Sequence of chain 1.F:
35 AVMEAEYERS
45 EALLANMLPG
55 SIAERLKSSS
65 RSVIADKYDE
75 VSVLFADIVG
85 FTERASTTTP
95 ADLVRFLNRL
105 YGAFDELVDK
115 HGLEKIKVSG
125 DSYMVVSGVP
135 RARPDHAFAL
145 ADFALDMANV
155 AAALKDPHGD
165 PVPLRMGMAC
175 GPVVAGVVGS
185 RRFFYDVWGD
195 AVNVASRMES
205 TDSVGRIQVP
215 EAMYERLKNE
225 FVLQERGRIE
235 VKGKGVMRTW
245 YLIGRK

Sequence of chain 1.E:
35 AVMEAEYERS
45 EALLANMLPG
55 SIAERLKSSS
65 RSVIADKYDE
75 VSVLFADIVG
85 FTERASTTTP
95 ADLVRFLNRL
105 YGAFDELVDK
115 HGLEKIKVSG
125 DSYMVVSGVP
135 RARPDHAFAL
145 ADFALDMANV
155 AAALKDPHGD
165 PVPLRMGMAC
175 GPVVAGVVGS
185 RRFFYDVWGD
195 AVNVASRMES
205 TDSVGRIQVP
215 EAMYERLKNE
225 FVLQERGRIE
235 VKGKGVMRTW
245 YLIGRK

A small-molecule ligand and the protein it binds are described below.
Small molecule (SMILES): CNc1ccccc1C(=O)O[C@H]1[C@@H](O)[C@H](n2cnc3c(=O)[nH]c(N)nc32)O[C@@H]1CO[P](=O)(O)O[P](=O)(O)OP(=O)(O)O

Binding-site contacts:
Ligand atom PA contacts residue MN1 of chain 1.KA at 3.5 Å.
Ligand atom O2A contacts residue MN1 of chain 1.KA at 2.2 Å.
Ligand atom PB contacts residue PHE85 of chain 1.F at 3.5 Å.
Ligand atom O2B contacts residue THR86 of chain 1.F at 2.4 Å (h-bond).
Ligand atom C8 contacts residue VAL191 of chain 1.E at 3.6 Å (hydrophobic).
Ligand atom O2' contacts residue ASN197 of chain 1.E at 3.6 Å (h-bond).
Ligand atom O2A contacts residue ASP125 of chain 1.F at 2.4 Å (salt-bridge).
Ligand atom CA5 contacts residue LEU97 of chain 1.F at 3.5 Å (hydrophobic).
Ligand atom PA contacts residue MN1 of chain 1.LA at 3.5 Å.
Ligand atom O3G contacts residue GLY84 of chain 1.F at 3.0 Å (h-bond).
Ligand atom O3B contacts residue ASP125 of chain 1.F at 3.1 Å (salt-bridge).
Ligand atom PB contacts residue THR86 of chain 1.F at 3.3 Å.
Ligand atom CA4 contacts residue PRO94 of chain 1.F at 3.5 Å (hydrophobic).
Ligand atom CA3 contacts residue TRP192 of chain 1.E at 3.4 Å (hydrophobic).
Ligand atom O3G contacts residue ARG169 of chain 1.F at 2.4 Å (salt-bridge).
Ligand atom O2G contacts residue ASP81 of chain 1.F at 3.0 Å (salt-bridge).
Ligand atom PG contacts residue ARG169 of chain 1.F at 3.1 Å.
Ligand atom O1A contacts residue THR86 of chain 1.F at 3.1 Å (h-bond).
Ligand atom O1G contacts residue ARG169 of chain 1.F at 3.3 Å (salt-bridge).
Ligand atom O3B contacts residue GLY84 of chain 1.F at 3.5 Å (h-bond).
Ligand atom O2G contacts residue MN1 of chain 1.KA at 2.1 Å.
Ligand atom N7 contacts residue LYS121 of chain 1.E at 2.8 Å (salt-bridge).
Ligand atom O2' contacts residue GLY193 of chain 1.E at 3.2 Å (h-bond).
Ligand atom O3B contacts residue PHE85 of chain 1.F at 2.7 Å (h-bond).
Ligand atom O2G contacts residue ARG169 of chain 1.F at 3.2 Å (salt-bridge).
Ligand atom O2A contacts residue MN1 of chain 1.LA at 3.4 Å.
Ligand atom O3A contacts residue MN1 of chain 1.LA at 2.8 Å.
Ligand atom CA2 contacts residue TRP192 of chain 1.E at 3.4 Å (hydrophobic).
Ligand atom C2' contacts residue ASN197 of chain 1.E at 3.5 Å.
Ligand atom O2G contacts residue ILE82 of chain 1.F at 3.0 Å (h-bond).
Ligand atom O2G contacts residue ASP125 of chain 1.F at 3.6 Å (salt-bridge).
Ligand atom O2B contacts residue PHE85 of chain 1.F at 3.2 Å (h-bond).
Ligand atom O6 contacts residue LYS121 of chain 1.E at 3.4 Å.
Ligand atom CA4 contacts residue LEU97 of chain 1.F at 3.2 Å (hydrophobic).
Ligand atom C8 contacts residue GLY124 of chain 1.F at 3.4 Å.
Ligand atom OA contacts residue THR86 of chain 1.F at 3.4 Å.
Ligand atom OA contacts residue ASN197 of chain 1.E at 2.8 Å (h-bond).
Ligand atom PG contacts residue MN1 of chain 1.KA at 3.4 Å.
Ligand atom O2' contacts residue VAL196 of chain 1.E at 2.9 Å.
Ligand atom O3B contacts residue ILE82 of chain 1.F at 3.2 Å (h-bond).